Binding-site contacts:
Ligand atom C4 contacts residue ASN168 of chain 1.O at 4.3 Å.
Ligand atom O5 contacts residue ASN168 of chain 1.O at 2.5 Å (h-bond).
Ligand atom C5 contacts residue ASN168 of chain 1.O at 3.7 Å.
Ligand atom C7 contacts residue ASN168 of chain 1.O at 3.2 Å.
Ligand atom O7 contacts residue ASN168 of chain 1.O at 3.3 Å (h-bond).
Ligand atom C3 contacts residue ASN168 of chain 1.O at 3.8 Å.
Ligand atom O6 contacts residue ASN168 of chain 1.O at 4.3 Å.
Ligand atom C1 contacts residue ASN168 of chain 1.O at 1.4 Å.
Ligand atom O6 contacts residue THR170 of chain 1.O at 4.3 Å.
Ligand atom C8 contacts residue ASN168 of chain 1.O at 4.3 Å.
Ligand atom C2 contacts residue ASN168 of chain 1.O at 2.4 Å.
Ligand atom N2 contacts residue ASN168 of chain 1.O at 2.8 Å (h-bond).

Sequence of chain 1.O:
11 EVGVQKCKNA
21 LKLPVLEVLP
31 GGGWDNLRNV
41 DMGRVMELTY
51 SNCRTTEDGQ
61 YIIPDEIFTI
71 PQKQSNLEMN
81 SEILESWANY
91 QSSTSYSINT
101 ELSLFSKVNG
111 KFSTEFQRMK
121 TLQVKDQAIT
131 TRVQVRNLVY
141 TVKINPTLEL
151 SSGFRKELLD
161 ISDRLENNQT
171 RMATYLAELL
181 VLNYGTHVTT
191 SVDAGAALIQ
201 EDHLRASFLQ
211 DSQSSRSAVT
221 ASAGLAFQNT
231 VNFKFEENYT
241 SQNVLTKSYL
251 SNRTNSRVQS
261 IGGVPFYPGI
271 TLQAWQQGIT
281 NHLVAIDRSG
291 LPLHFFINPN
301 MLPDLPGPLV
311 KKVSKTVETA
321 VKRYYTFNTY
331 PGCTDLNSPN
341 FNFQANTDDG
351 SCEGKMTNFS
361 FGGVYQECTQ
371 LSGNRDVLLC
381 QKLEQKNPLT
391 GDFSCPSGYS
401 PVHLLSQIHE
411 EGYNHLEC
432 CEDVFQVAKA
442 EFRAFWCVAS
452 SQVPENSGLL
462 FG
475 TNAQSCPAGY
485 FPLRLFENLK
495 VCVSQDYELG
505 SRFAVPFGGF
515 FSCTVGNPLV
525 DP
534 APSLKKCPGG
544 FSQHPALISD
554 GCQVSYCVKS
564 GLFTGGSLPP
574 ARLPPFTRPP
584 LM

A protein and the small-molecule ligand that binds it are described below.
Small molecule (SMILES): CC(=O)N[C@H]1[C@H](O[C@H]2[C@H](O)[C@@H](NC(C)=O)CO[C@@H]2CO)O[C@H](CO)[C@@H](O)[C@@H]1O